Binding-site contacts:
Ligand atom C8 contacts residue LEU50 of chain 1.L at 4.2 Å (hydrophobic).
Ligand atom O7 contacts residue ASN25 of chain 1.L at 3.3 Å (h-bond).
Ligand atom C8 contacts residue ASN25 of chain 1.L at 4.4 Å.
Ligand atom C5 contacts residue ASN25 of chain 1.L at 3.7 Å.
Ligand atom C8 contacts residue PHE20 of chain 1.L at 4.0 Å (hydrophobic).
Ligand atom C7 contacts residue GLY21 of chain 1.L at 3.8 Å.
Ligand atom O7 contacts residue GLY21 of chain 1.L at 3.3 Å.
Ligand atom C4 contacts residue ASN25 of chain 1.L at 4.2 Å.
Ligand atom C1 contacts residue ASN25 of chain 1.L at 1.4 Å.
Ligand atom C2 contacts residue ASN25 of chain 1.L at 2.5 Å.
Ligand atom N2 contacts residue ASN25 of chain 1.L at 2.9 Å (h-bond).
Ligand atom O5 contacts residue ASN25 of chain 1.L at 2.4 Å (h-bond).
Ligand atom C3 contacts residue ASN25 of chain 1.L at 3.8 Å.
Ligand atom C8 contacts residue GLY21 of chain 1.L at 3.8 Å.
Ligand atom C8 contacts residue PHE24 of chain 1.L at 4.3 Å (hydrophobic).
Ligand atom C7 contacts residue ASN25 of chain 1.L at 3.3 Å.

Sequence of chain 1.L:
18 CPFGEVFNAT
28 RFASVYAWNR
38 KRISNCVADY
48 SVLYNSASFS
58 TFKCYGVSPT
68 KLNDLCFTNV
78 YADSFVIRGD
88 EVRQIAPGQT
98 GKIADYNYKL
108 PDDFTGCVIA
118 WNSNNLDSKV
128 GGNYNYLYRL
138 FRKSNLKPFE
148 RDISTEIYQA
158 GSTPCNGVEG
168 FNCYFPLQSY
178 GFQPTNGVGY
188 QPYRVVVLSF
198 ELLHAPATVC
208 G

The protein below binds the small molecule below.
Small molecule (SMILES): CC(=O)N[C@@H]1[C@@H](O)[C@H](O)[C@@H](CO)O[C@H]1O